Binding-site contacts:
Ligand atom CD1 contacts residue PHE437 of chain 1.A at 3.8 Å (hydrophobic).
Ligand atom CD1 contacts residue LEU439 of chain 1.A at 3.9 Å (hydrophobic).
Ligand atom F1 contacts residue ILE327 of chain 1.A at 3.9 Å.
Ligand atom CE2 contacts residue THR395 of chain 1.A at 3.8 Å.
Ligand atom F1 contacts residue MET283 of chain 1.A at 3.1 Å.
Ligand atom C contacts residue ARG173 of chain 1.A at 3.9 Å.
Ligand atom CD2 contacts residue BYN1 of chain 1.E at 3.5 Å.
Ligand atom CB contacts residue LEU439 of chain 1.A at 3.0 Å (hydrophobic).
Ligand atom CE1 contacts residue TYR394 of chain 1.A at 3.7 Å (hydrophobic).
Ligand atom CZ contacts residue GLN190 of chain 1.A at 3.4 Å.
Ligand atom C contacts residue LEU439 of chain 1.A at 3.6 Å (hydrophobic).
Ligand atom O contacts residue PHE280 of chain 1.A at 3.9 Å.
Ligand atom CZ contacts residue TYR394 of chain 1.A at 3.8 Å (hydrophobic).
Ligand atom C contacts residue BYN1 of chain 1.E at 1.9 Å.
Ligand atom CD2 contacts residue MET283 of chain 1.A at 3.9 Å (hydrophobic).
Ligand atom OXT contacts residue GLU282 of chain 1.A at 3.1 Å.
Ligand atom CG contacts residue BYN1 of chain 1.E at 3.1 Å.
Ligand atom O contacts residue GLU282 of chain 1.A at 3.7 Å.
Ligand atom CA contacts residue LEU439 of chain 1.A at 3.2 Å (hydrophobic).
Ligand atom O contacts residue ARG173 of chain 1.A at 2.9 Å (salt-bridge).
Ligand atom CE1 contacts residue GLN190 of chain 1.A at 3.6 Å.
Ligand atom CE1 contacts residue BYN1 of chain 1.E at 3.4 Å.
Ligand atom CE1 contacts residue PHE437 of chain 1.A at 3.6 Å (hydrophobic).
Ligand atom CG contacts residue LEU439 of chain 1.A at 3.6 Å (hydrophobic).
Ligand atom O contacts residue LEU439 of chain 1.A at 3.9 Å.
Ligand atom CZ contacts residue PHE437 of chain 1.A at 3.8 Å (hydrophobic).
Ligand atom CB contacts residue BYN1 of chain 1.E at 1.9 Å.
Ligand atom CA contacts residue BYN1 of chain 1.E at 1.7 Å.
Ligand atom CG contacts residue PHE437 of chain 1.A at 3.9 Å (hydrophobic).
Ligand atom OXT contacts residue MET283 of chain 1.A at 3.0 Å (h-bond).
Ligand atom CZ contacts residue BYN1 of chain 1.E at 3.6 Å.
Ligand atom F1 contacts residue BYN1 of chain 1.E at 2.6 Å.
Ligand atom OXT contacts residue BYN1 of chain 1.E at 3.0 Å (h-bond).
Ligand atom CE2 contacts residue BYN1 of chain 1.E at 3.6 Å.
Ligand atom CZ contacts residue THR395 of chain 1.A at 3.9 Å.
Ligand atom O contacts residue BYN1 of chain 1.E at 2.1 Å (h-bond).
Ligand atom CE2 contacts residue PHE437 of chain 1.A at 3.5 Å (hydrophobic).
Ligand atom CD2 contacts residue PHE437 of chain 1.A at 3.6 Å (hydrophobic).
Ligand atom C contacts residue GLU282 of chain 1.A at 3.8 Å.
Ligand atom CD1 contacts residue BYN1 of chain 1.E at 3.3 Å.

This small molecule binds to this protein.
Small molecule (SMILES): O=C(O)/C(F)=C/c1ccccc1

Sequence of chain 1.A:
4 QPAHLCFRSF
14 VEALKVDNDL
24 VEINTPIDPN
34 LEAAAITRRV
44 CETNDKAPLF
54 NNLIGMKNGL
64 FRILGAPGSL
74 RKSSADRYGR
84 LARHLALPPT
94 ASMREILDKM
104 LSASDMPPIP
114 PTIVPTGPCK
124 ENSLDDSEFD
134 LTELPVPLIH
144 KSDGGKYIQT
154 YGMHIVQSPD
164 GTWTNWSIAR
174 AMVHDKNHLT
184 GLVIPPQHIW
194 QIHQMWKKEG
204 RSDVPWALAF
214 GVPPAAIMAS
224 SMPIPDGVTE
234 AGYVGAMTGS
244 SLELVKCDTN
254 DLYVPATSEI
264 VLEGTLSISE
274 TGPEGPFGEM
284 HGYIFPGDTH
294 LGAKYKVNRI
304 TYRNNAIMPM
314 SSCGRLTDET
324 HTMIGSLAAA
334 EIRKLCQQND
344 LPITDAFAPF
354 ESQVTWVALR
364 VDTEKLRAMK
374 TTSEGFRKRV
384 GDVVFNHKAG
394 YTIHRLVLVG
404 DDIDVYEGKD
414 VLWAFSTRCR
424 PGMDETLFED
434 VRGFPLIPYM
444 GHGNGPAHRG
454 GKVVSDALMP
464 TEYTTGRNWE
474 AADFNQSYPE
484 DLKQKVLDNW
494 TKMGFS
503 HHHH